The protein below binds the small molecule below.
Small molecule (SMILES): Nc1ncnc2c1ncn2[C@@H]1O[C@H](COP(=O)(O)OP(=O)(O)OP(O)(O)=S)[C@@H](O)[C@H]1O

Sequence of chain 1.B:
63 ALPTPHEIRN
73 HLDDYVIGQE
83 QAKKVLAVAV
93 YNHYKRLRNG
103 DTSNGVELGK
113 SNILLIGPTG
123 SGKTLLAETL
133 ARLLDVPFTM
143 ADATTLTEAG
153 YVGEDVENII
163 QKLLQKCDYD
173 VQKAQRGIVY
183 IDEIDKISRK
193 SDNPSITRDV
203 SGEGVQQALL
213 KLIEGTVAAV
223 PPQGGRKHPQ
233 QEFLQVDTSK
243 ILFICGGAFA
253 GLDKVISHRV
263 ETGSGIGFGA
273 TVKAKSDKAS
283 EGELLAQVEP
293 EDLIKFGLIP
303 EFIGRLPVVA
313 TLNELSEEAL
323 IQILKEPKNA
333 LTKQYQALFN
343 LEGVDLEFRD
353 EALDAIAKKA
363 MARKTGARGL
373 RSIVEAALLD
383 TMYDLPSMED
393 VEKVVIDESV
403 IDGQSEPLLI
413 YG

Binding-site contacts:
Ligand atom C2 contacts residue ILE325 of chain 1.A at 3.5 Å (hydrophobic).
Ligand atom S1G contacts residue ALA250 of chain 1.A at 3.5 Å.
Ligand atom O2B contacts residue GLY124 of chain 1.A at 3.2 Å (h-bond).
Ligand atom O2B contacts residue LYS125 of chain 1.A at 3.1 Å (salt-bridge).
Ligand atom PB contacts residue GLY122 of chain 1.A at 3.5 Å.
Ligand atom N9 contacts residue ALA369 of chain 1.A at 3.5 Å.
Ligand atom N7 contacts residue GLY124 of chain 1.A at 3.3 Å (h-bond).
Ligand atom O2A contacts residue GLY124 of chain 1.A at 2.5 Å (h-bond).
Ligand atom N1 contacts residue TYR77 of chain 1.A at 3.6 Å (h-bond).
Ligand atom N7 contacts residue SER123 of chain 1.A at 3.5 Å.
Ligand atom C2 contacts residue TYR77 of chain 1.A at 3.6 Å (hydrophobic).
Ligand atom O2A contacts residue GLY122 of chain 1.A at 3.0 Å.
Ligand atom O2B contacts residue SER123 of chain 1.A at 2.7 Å (h-bond).
Ligand atom O1A contacts residue THR126 of chain 1.A at 2.1 Å (h-bond).
Ligand atom PB contacts residue LYS125 of chain 1.A at 3.6 Å.
Ligand atom O1B contacts residue LYS125 of chain 1.A at 3.4 Å.
Ligand atom O2A contacts residue SER123 of chain 1.A at 3.2 Å (h-bond).
Ligand atom O2B contacts residue GLY122 of chain 1.A at 2.8 Å (h-bond).
Ligand atom N1 contacts residue ILE325 of chain 1.A at 3.6 Å.
Ligand atom PA contacts residue THR126 of chain 1.A at 3.3 Å.
Ligand atom PA contacts residue ARG370 of chain 1.A at 3.3 Å.
Ligand atom S1G contacts residue GLU185 of chain 1.A at 3.2 Å (salt-bridge).
Ligand atom O5' contacts residue ARG370 of chain 1.A at 2.7 Å (salt-bridge).
Ligand atom O2G contacts residue THR126 of chain 1.A at 3.3 Å.
Ligand atom O1B contacts residue THR126 of chain 1.A at 3.1 Å (h-bond).
Ligand atom N3 contacts residue ILE325 of chain 1.A at 3.6 Å.
Ligand atom O3B contacts residue LYS125 of chain 1.A at 3.3 Å (salt-bridge).
Ligand atom N7 contacts residue GLY122 of chain 1.A at 3.3 Å (h-bond).
Ligand atom O3B contacts residue GLY122 of chain 1.A at 3.5 Å (h-bond).
Ligand atom C1' contacts residue ALA369 of chain 1.A at 3.5 Å (hydrophobic).
Ligand atom O3G contacts residue GLU303 of chain 1.B at 3.4 Å.
Ligand atom C8 contacts residue GLY122 of chain 1.A at 3.2 Å.
Ligand atom O2G contacts residue GLU185 of chain 1.A at 3.4 Å (salt-bridge).
Ligand atom O1A contacts residue LEU127 of chain 1.A at 3.3 Å (h-bond).
Ligand atom O3A contacts residue ARG370 of chain 1.A at 2.7 Å (salt-bridge).
Ligand atom O2B contacts residue PRO120 of chain 1.A at 3.4 Å (h-bond).
Ligand atom O3A contacts residue THR126 of chain 1.A at 3.6 Å.
Ligand atom O3A contacts residue GLY122 of chain 1.A at 3.6 Å (h-bond).
Ligand atom N6 contacts residue ILE79 of chain 1.A at 3.2 Å (h-bond).
Ligand atom O3G contacts residue ARG307 of chain 1.B at 3.1 Å (salt-bridge).

Sequence of chain 1.A:
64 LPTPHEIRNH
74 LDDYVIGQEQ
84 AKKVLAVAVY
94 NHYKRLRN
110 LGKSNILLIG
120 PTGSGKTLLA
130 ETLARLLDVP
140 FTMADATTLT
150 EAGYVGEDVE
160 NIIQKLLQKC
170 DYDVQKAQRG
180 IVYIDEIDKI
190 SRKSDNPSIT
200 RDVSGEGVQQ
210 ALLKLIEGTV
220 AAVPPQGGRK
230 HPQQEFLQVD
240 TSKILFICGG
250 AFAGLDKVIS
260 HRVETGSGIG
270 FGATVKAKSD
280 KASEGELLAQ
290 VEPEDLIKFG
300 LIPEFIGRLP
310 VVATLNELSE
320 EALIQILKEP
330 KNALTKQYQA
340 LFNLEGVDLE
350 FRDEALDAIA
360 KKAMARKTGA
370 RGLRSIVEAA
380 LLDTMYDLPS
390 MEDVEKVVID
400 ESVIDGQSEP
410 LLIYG